Sequence of chain 21.A:
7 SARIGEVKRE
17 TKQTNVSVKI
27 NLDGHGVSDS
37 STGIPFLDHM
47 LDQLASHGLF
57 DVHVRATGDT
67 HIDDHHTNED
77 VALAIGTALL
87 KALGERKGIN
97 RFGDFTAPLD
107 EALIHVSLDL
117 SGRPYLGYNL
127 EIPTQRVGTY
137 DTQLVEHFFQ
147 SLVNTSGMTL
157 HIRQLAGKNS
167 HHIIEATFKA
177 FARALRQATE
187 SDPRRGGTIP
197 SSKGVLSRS

This small molecule binds to this protein.
Small molecule (SMILES): O=P(O)(O)OC[C@@H](O)[C@@H](O)c1cnc[nH]1

Binding-site contacts:
Ligand atom O2 contacts residue HIS72 of chain 3.A at 3.5 Å (h-bond).
Ligand atom C1 contacts residue GLU171 of chain 21.A at 3.8 Å.
Ligand atom C2 contacts residue MN1 of chain 3.B at 3.4 Å.
Ligand atom C6 contacts residue MN1 of chain 3.C at 3.3 Å.
Ligand atom OP1 contacts residue LYS175 of chain 21.A at 3.4 Å (salt-bridge).
Ligand atom N1 contacts residue GLU75 of chain 3.A at 3.2 Å (salt-bridge).
Ligand atom C2 contacts residue GLU171 of chain 21.A at 3.5 Å.
Ligand atom C5 contacts residue GLU75 of chain 3.A at 3.2 Å.
Ligand atom OP4 contacts residue LYS199 of chain 16.A at 2.7 Å (salt-bridge).
Ligand atom OP5 contacts residue LYS175 of chain 21.A at 2.6 Å (salt-bridge).
Ligand atom P contacts residue LYS175 of chain 21.A at 3.6 Å.
Ligand atom O2 contacts residue HIS45 of chain 21.A at 3.4 Å (h-bond).
Ligand atom N2 contacts residue HIS72 of chain 3.A at 3.2 Å (h-bond).
Ligand atom N1 contacts residue MN1 of chain 3.C at 2.2 Å.
Ligand atom OP6 contacts residue ARG97 of chain 16.A at 2.8 Å (salt-bridge).
Ligand atom P contacts residue SER197 of chain 16.A at 3.7 Å.
Ligand atom C6 contacts residue MN1 of chain 3.B at 3.0 Å.
Ligand atom N2 contacts residue MN1 of chain 3.B at 2.3 Å.
Ligand atom OP5 contacts residue ARG97 of chain 16.A at 2.7 Å (salt-bridge).
Ligand atom O3 contacts residue LYS199 of chain 16.A at 3.6 Å.
Ligand atom C6 contacts residue HIS167 of chain 21.A at 3.4 Å.
Ligand atom N1 contacts residue HIS71 of chain 3.A at 3.0 Å (h-bond).
Ligand atom N2 contacts residue HIS167 of chain 21.A at 3.6 Å.
Ligand atom C4 contacts residue MN1 of chain 3.B at 3.3 Å.
Ligand atom O2 contacts residue GLU171 of chain 21.A at 2.5 Å (salt-bridge).
Ligand atom OP4 contacts residue ARG119 of chain 16.A at 3.1 Å (salt-bridge).
Ligand atom OP1 contacts residue GLU171 of chain 21.A at 3.2 Å (salt-bridge).
Ligand atom O3 contacts residue ARG119 of chain 16.A at 3.8 Å.
Ligand atom C6 contacts residue HIS72 of chain 3.A at 3.7 Å.
Ligand atom C6 contacts residue HIS71 of chain 3.A at 3.3 Å.
Ligand atom OP6 contacts residue SER197 of chain 16.A at 2.7 Å (h-bond).
Ligand atom N1 contacts residue HIS168 of chain 21.A at 3.5 Å (h-bond).
Ligand atom O2 contacts residue MN1 of chain 3.B at 2.3 Å.
Ligand atom OP5 contacts residue ARG119 of chain 16.A at 3.0 Å (salt-bridge).
Ligand atom C6 contacts residue GLU171 of chain 21.A at 3.8 Å.
Ligand atom C5 contacts residue MN1 of chain 3.C at 3.0 Å.
Ligand atom P contacts residue ARG97 of chain 16.A at 3.6 Å.
Ligand atom OP4 contacts residue SER197 of chain 16.A at 3.8 Å.
Ligand atom C1 contacts residue SER198 of chain 16.A at 3.4 Å.
Ligand atom N2 contacts residue GLU171 of chain 21.A at 3.2 Å (salt-bridge).

Sequence of chain 3.A:
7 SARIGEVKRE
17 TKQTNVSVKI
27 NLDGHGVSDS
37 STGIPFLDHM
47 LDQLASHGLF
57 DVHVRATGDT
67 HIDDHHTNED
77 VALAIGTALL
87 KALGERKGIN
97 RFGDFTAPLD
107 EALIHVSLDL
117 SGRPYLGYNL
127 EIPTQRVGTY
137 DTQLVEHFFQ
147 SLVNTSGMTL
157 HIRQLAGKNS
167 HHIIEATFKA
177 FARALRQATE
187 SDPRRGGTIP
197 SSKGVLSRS

Sequence of chain 16.A:
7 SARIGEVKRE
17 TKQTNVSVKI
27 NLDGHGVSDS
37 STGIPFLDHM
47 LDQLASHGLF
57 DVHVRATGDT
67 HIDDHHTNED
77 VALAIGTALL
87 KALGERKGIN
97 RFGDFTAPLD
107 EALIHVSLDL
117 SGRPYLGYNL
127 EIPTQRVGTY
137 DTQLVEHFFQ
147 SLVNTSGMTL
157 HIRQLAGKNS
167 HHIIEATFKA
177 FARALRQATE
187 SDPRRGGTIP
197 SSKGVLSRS